Binding-site contacts:
Ligand atom O19 contacts residue GLY150 of chain 1.B at 3.1 Å (h-bond).
Ligand atom N08 contacts residue ASP148 of chain 1.B at 3.1 Å (salt-bridge).
Ligand atom O01 contacts residue LYS197 of chain 1.B at 4.0 Å.
Ligand atom C04 contacts residue TYR198 of chain 1.B at 3.5 Å (hydrophobic).
Ligand atom O01 contacts residue TYR198 of chain 1.B at 3.7 Å.
Ligand atom C09 contacts residue ASP148 of chain 1.B at 3.6 Å.
Ligand atom C15 contacts residue ILE146 of chain 1.B at 3.8 Å (hydrophobic).
Ligand atom O17 contacts residue LYS151 of chain 1.B at 3.8 Å.
Ligand atom C04 contacts residue GLU205 of chain 1.B at 3.8 Å.
Ligand atom P16 contacts residue THR152 of chain 1.B at 3.7 Å.
Ligand atom N08 contacts residue LYS177 of chain 1.B at 3.9 Å.
Ligand atom O19 contacts residue VAL147 of chain 1.B at 4.0 Å.
Ligand atom C14 contacts residue THR152 of chain 1.B at 4.0 Å.
Ligand atom P16 contacts residue ASP148 of chain 1.B at 4.0 Å.
Ligand atom O01 contacts residue VAL199 of chain 1.B at 3.1 Å (h-bond).
Ligand atom N03 contacts residue TYR198 of chain 1.B at 3.5 Å.
Ligand atom O18 contacts residue SER149 of chain 1.B at 3.0 Å (h-bond).
Ligand atom C02 contacts residue VAL199 of chain 1.B at 3.7 Å (hydrophobic).
Ligand atom O18 contacts residue ASP148 of chain 1.B at 3.5 Å.
Ligand atom O19 contacts residue THR152 of chain 1.B at 4.2 Å.
Ligand atom C15 contacts residue THR152 of chain 1.B at 3.7 Å.
Ligand atom P16 contacts residue GLY150 of chain 1.B at 4.1 Å.
Ligand atom O19 contacts residue SER149 of chain 1.B at 3.4 Å (h-bond).
Ligand atom O17 contacts residue THR152 of chain 1.B at 2.7 Å (h-bond).
Ligand atom C04 contacts residue VAL199 of chain 1.B at 3.4 Å (hydrophobic).
Ligand atom O17 contacts residue SER149 of chain 1.B at 3.0 Å (h-bond).
Ligand atom C07 contacts residue ASP148 of chain 1.B at 4.2 Å.
Ligand atom O17 contacts residue GLY150 of chain 1.B at 4.2 Å.
Ligand atom P16 contacts residue SER149 of chain 1.B at 3.4 Å.
Ligand atom N03 contacts residue VAL199 of chain 1.B at 2.8 Å (h-bond).
Ligand atom O19 contacts residue ASP148 of chain 1.B at 3.2 Å (salt-bridge).
Ligand atom N05 contacts residue TYR198 of chain 1.B at 3.8 Å.
Ligand atom C13 contacts residue ILE146 of chain 1.B at 3.6 Å (hydrophobic).
Ligand atom C13 contacts residue ASP145 of chain 1.B at 4.3 Å.
Ligand atom C02 contacts residue LYS177 of chain 1.B at 4.1 Å.
Ligand atom O20 contacts residue THR152 of chain 1.B at 3.2 Å (h-bond).
Ligand atom O01 contacts residue LYS177 of chain 1.B at 3.1 Å (salt-bridge).
Ligand atom O19 contacts residue LYS151 of chain 1.B at 4.0 Å.
Ligand atom O01 contacts residue ILE146 of chain 1.B at 4.2 Å.
Ligand atom C04 contacts residue PHE204 of chain 1.B at 4.3 Å (hydrophobic).

The small molecule below binds the protein below.
Small molecule (SMILES): O=c1[nH]cnc2c(CNC[C@@H](O)CP(=O)(O)O)c[nH]c12

Sequence of chain 1.B:
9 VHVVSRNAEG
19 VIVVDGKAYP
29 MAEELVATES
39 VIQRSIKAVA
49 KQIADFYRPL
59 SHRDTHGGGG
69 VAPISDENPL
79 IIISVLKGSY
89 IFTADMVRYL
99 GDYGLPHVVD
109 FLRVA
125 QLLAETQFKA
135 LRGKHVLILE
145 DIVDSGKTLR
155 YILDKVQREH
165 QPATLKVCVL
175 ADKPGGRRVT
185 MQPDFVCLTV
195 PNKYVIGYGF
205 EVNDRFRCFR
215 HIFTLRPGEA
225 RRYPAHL